Sequence of chain 1.B:
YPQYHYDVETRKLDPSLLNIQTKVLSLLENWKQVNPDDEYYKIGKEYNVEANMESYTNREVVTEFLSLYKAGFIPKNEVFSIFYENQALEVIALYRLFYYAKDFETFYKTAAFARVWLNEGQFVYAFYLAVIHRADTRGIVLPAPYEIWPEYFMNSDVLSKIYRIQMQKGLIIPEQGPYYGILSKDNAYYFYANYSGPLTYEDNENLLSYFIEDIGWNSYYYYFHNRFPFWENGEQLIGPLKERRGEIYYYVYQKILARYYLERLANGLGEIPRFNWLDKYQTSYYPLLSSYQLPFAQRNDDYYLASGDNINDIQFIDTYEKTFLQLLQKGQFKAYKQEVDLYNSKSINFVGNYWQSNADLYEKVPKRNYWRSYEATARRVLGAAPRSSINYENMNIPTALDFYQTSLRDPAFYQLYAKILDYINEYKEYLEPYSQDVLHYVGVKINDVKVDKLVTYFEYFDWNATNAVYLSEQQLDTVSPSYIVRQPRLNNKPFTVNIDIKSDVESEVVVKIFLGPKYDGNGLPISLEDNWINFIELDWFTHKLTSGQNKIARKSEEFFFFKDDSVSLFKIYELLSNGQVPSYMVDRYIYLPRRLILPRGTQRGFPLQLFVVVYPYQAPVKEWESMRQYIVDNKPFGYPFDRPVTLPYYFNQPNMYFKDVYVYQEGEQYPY

Sequence of chain 1.F:
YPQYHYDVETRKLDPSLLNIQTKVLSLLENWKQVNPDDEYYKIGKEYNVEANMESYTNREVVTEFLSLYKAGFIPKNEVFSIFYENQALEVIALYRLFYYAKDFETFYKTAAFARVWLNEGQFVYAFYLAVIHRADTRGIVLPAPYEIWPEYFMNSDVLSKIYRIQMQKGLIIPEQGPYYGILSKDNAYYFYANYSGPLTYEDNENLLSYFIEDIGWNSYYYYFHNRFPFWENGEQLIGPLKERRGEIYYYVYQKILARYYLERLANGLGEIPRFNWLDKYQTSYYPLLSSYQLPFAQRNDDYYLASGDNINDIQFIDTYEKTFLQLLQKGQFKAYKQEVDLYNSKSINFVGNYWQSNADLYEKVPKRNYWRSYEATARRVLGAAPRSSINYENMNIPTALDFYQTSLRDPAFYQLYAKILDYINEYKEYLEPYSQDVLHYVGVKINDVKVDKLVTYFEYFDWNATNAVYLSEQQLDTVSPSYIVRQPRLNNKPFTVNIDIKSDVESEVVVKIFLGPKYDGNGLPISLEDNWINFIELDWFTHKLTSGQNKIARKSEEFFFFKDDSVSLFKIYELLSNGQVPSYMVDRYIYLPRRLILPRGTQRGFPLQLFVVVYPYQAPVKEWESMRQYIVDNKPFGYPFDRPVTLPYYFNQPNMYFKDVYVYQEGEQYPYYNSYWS

The small molecule below binds the protein below.
Small molecule (SMILES): CC(=O)N[C@H]1[C@H](O[C@H]2[C@H](O)[C@@H](NC(C)=O)CO[C@@H]2CO)O[C@H](CO)[C@@H](O[C@@H]2O[C@H](CO)[C@@H](O)[C@H](O)[C@@H]2O)[C@@H]1O

Binding-site contacts:
Ligand atom C8 contacts residue TYR209 of chain 1.B at 3.2 Å (hydrophobic).
Ligand atom C8 contacts residue LYS178 of chain 1.B at 4.1 Å.
Ligand atom C8 contacts residue ALA210 of chain 1.B at 4.5 Å (hydrophobic).
Ligand atom O5 contacts residue TYR689 of chain 1.B at 3.8 Å.
Ligand atom N2 contacts residue ASN211 of chain 1.B at 3.0 Å (h-bond).
Ligand atom O7 contacts residue ASN211 of chain 1.B at 3.2 Å (h-bond).
Ligand atom O7 contacts residue TYR689 of chain 1.B at 4.2 Å.
Ligand atom C6 contacts residue TYR689 of chain 1.B at 3.6 Å (hydrophobic).
Ligand atom O5 contacts residue ASN211 of chain 1.B at 2.2 Å (h-bond).
Ligand atom C7 contacts residue TYR209 of chain 1.B at 4.4 Å (hydrophobic).
Ligand atom C3 contacts residue ASN211 of chain 1.B at 3.8 Å.
Ligand atom C5 contacts residue ASN211 of chain 1.B at 3.6 Å.
Ligand atom C2 contacts residue ASN211 of chain 1.B at 2.5 Å.
Ligand atom O7 contacts residue PRO542 of chain 1.F at 4.2 Å.
Ligand atom C7 contacts residue ASN211 of chain 1.B at 3.4 Å.
Ligand atom C4 contacts residue ASN211 of chain 1.B at 4.2 Å.
Ligand atom C5 contacts residue TYR689 of chain 1.B at 3.9 Å (hydrophobic).
Ligand atom C1 contacts residue TYR689 of chain 1.B at 4.2 Å (hydrophobic).
Ligand atom C1 contacts residue ASN211 of chain 1.B at 1.4 Å.